Binding-site contacts:
Ligand atom C8 contacts residue TYR183 of chain 1.A at 3.5 Å (hydrophobic).
Ligand atom C13 contacts residue MET164 of chain 1.A at 3.7 Å (hydrophobic).
Ligand atom C18 contacts residue TYR183 of chain 1.A at 3.7 Å (hydrophobic).
Ligand atom C15 contacts residue TYR112 of chain 1.A at 3.6 Å (hydrophobic).
Ligand atom N2 contacts residue ASP175 of chain 1.A at 3.2 Å (salt-bridge).
Ligand atom N1 contacts residue MET164 of chain 1.A at 3.5 Å (h-bond).
Ligand atom C19 contacts residue ARG161 of chain 1.A at 3.4 Å.
Ligand atom C6 contacts residue TYR183 of chain 1.A at 3.4 Å (hydrophobic).
Ligand atom C9 contacts residue TYR183 of chain 1.A at 3.6 Å (hydrophobic).
Ligand atom N5 contacts residue MET113 of chain 1.A at 3.0 Å (h-bond).
Ligand atom N3 contacts residue TYR183 of chain 1.A at 3.6 Å.
Ligand atom C14 contacts residue MET164 of chain 1.A at 3.7 Å (hydrophobic).
Ligand atom C11 contacts residue ALA61 of chain 1.A at 3.4 Å (hydrophobic).
Ligand atom N2 contacts residue ALA174 of chain 1.A at 3.4 Å.
Ligand atom C15 contacts residue MET113 of chain 1.A at 3.3 Å (hydrophobic).
Ligand atom C19 contacts residue ASP117 of chain 1.A at 3.7 Å.
Ligand atom C5 contacts residue TYR183 of chain 1.A at 3.7 Å (hydrophobic).
Ligand atom C18 contacts residue ASP117 of chain 1.A at 3.6 Å.
Ligand atom C1 contacts residue TYR183 of chain 1.A at 3.5 Å (hydrophobic).
Ligand atom C10 contacts residue MET164 of chain 1.A at 3.8 Å (hydrophobic).
Ligand atom C19 contacts residue TYR183 of chain 1.A at 3.5 Å (hydrophobic).
Ligand atom C7 contacts residue TYR183 of chain 1.A at 3.5 Å (hydrophobic).
Ligand atom C9 contacts residue LEU110 of chain 1.A at 3.5 Å (hydrophobic).
Ligand atom C17 contacts residue ILE37 of chain 1.A at 3.5 Å (hydrophobic).
Ligand atom F1 contacts residue ASP175 of chain 1.A at 3.2 Å.
Ligand atom C20 contacts residue ASN120 of chain 1.A at 3.6 Å.
Ligand atom O1 contacts residue VAL45 of chain 1.A at 3.5 Å.
Ligand atom C16 contacts residue ILE37 of chain 1.A at 3.5 Å (hydrophobic).
Ligand atom C4 contacts residue TYR183 of chain 1.A at 3.5 Å (hydrophobic).
Ligand atom F1 contacts residue ALA174 of chain 1.A at 3.1 Å.
Ligand atom C20 contacts residue ASP117 of chain 1.A at 3.3 Å.
Ligand atom F1 contacts residue ASN162 of chain 1.A at 3.1 Å.
Ligand atom C2 contacts residue ARG161 of chain 1.A at 3.2 Å.
Ligand atom C2 contacts residue TYR183 of chain 1.A at 3.7 Å (hydrophobic).
Ligand atom N1 contacts residue TYR183 of chain 1.A at 3.5 Å.
Ligand atom C5 contacts residue MET164 of chain 1.A at 3.6 Å (hydrophobic).
Ligand atom N5 contacts residue ALA61 of chain 1.A at 3.8 Å.
Ligand atom C14 contacts residue ALA61 of chain 1.A at 3.5 Å (hydrophobic).
Ligand atom C11 contacts residue PRO111 of chain 1.A at 3.6 Å (hydrophobic).
Ligand atom O2 contacts residue TYR183 of chain 1.A at 3.7 Å.

Sequence of chain 1.A:
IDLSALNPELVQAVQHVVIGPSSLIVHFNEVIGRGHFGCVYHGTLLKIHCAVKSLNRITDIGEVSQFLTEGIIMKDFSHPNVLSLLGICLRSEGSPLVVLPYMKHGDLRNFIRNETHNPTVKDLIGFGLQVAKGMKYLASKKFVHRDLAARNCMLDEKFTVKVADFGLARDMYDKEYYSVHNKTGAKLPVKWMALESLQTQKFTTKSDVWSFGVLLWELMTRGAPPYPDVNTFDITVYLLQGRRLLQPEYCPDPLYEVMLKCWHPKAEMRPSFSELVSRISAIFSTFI

A protein and the small-molecule ligand that binds it are described below.
Small molecule (SMILES): Cc1cc(-c2cc(F)c3nnc([C@@H](C)n4ccc5ncccc5c4=O)n3c2)on1